Sequence of chain 1.B:
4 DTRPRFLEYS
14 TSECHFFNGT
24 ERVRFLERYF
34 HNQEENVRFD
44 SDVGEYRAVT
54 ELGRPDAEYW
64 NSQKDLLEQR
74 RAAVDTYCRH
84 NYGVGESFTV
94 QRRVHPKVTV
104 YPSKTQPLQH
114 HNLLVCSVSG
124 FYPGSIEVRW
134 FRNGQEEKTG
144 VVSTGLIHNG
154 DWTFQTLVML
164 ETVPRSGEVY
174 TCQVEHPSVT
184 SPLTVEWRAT

Binding-site contacts:
Ligand atom C2 contacts residue ASN118 of chain 1.A at 2.4 Å.
Ligand atom O3 contacts residue TRP168 of chain 1.A at 3.4 Å (h-bond).
Ligand atom C4 contacts residue ASN118 of chain 1.A at 4.2 Å.
Ligand atom C1 contacts residue ASN118 of chain 1.A at 1.4 Å.
Ligand atom C5 contacts residue ASN118 of chain 1.A at 3.7 Å.
Ligand atom N2 contacts residue ASN118 of chain 1.A at 2.9 Å (h-bond).
Ligand atom C7 contacts residue ASN118 of chain 1.A at 3.4 Å.
Ligand atom N2 contacts residue TRP168 of chain 1.A at 3.9 Å.
Ligand atom O7 contacts residue GLU166 of chain 1.A at 3.8 Å.
Ligand atom O3 contacts residue ASP4 of chain 1.B at 3.9 Å.
Ligand atom C8 contacts residue GLU166 of chain 1.A at 3.8 Å.
Ligand atom O7 contacts residue HIS167 of chain 1.A at 4.3 Å.
Ligand atom C3 contacts residue ASN118 of chain 1.A at 3.8 Å.
Ligand atom O5 contacts residue ASN118 of chain 1.A at 2.4 Å (h-bond).
Ligand atom C8 contacts residue HIS167 of chain 1.A at 4.0 Å.
Ligand atom O7 contacts residue ASN118 of chain 1.A at 3.5 Å (h-bond).
Ligand atom C8 contacts residue TRP168 of chain 1.A at 3.6 Å (hydrophobic).
Ligand atom C7 contacts residue GLU166 of chain 1.A at 4.2 Å.
Ligand atom C8 contacts residue VAL117 of chain 1.A at 4.2 Å (hydrophobic).
Ligand atom C7 contacts residue TRP168 of chain 1.A at 3.5 Å (hydrophobic).
Ligand atom O7 contacts residue TRP168 of chain 1.A at 3.8 Å.
Ligand atom C8 contacts residue ASN118 of chain 1.A at 4.4 Å.
Ligand atom C8 contacts residue VAL116 of chain 1.A at 3.9 Å (hydrophobic).

Sequence of chain 1.A:
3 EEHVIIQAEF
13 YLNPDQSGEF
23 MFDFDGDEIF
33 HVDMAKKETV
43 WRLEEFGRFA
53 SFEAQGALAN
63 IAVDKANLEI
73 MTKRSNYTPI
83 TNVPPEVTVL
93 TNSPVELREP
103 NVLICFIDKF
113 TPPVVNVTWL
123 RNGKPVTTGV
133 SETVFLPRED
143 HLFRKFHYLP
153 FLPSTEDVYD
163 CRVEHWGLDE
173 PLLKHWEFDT

This protein binds this small molecule.
Small molecule (SMILES): CC(=O)N[C@@H]1[C@@H](O)[C@H](O)[C@@H](CO)O[C@H]1O